A protein and the small-molecule ligand that binds it are described below.
Small molecule (SMILES): CC(C)CCC[C@@H](C)[C@H]1CC[C@H]2[C@@H]3CC=C4C[C@@H](OC(=O)CCC(=O)O)CC[C@]4(C)[C@H]3CC[C@]12C

Binding-site contacts:
Ligand atom CAD contacts residue GLN467 of chain 1.A at 4.0 Å.
Ligand atom CAN contacts residue PRO435 of chain 1.A at 4.0 Å (hydrophobic).
Ligand atom OAG contacts residue TYR468 of chain 1.A at 4.3 Å.
Ligand atom CAR contacts residue ILE596 of chain 1.A at 4.0 Å (hydrophobic).
Ligand atom CAU contacts residue LEU585 of chain 1.A at 4.4 Å (hydrophobic).
Ligand atom CAZ contacts residue ALA471 of chain 1.A at 4.2 Å (hydrophobic).
Ligand atom CAK contacts residue TYR468 of chain 1.A at 3.7 Å (hydrophobic).
Ligand atom CAV contacts residue ALA471 of chain 1.A at 3.7 Å (hydrophobic).
Ligand atom OAW contacts residue VAL593 of chain 1.A at 4.1 Å.
Ligand atom CAB contacts residue ALA464 of chain 1.A at 3.6 Å (hydrophobic).
Ligand atom CAY contacts residue ILE596 of chain 1.A at 3.7 Å (hydrophobic).
Ligand atom CAD contacts residue VAL589 of chain 1.A at 4.1 Å (hydrophobic).
Ligand atom CAM contacts residue ILE596 of chain 1.A at 3.8 Å (hydrophobic).
Ligand atom CAE contacts residue GLN467 of chain 1.A at 3.9 Å.
Ligand atom CAB contacts residue LEU463 of chain 1.A at 3.8 Å (hydrophobic).
Ligand atom CAB contacts residue ILE460 of chain 1.A at 3.8 Å (hydrophobic).
Ligand atom CAS contacts residue LEU431 of chain 1.A at 4.1 Å (hydrophobic).
Ligand atom CAU contacts residue LEU431 of chain 1.A at 4.1 Å (hydrophobic).
Ligand atom CAT contacts residue ALA592 of chain 1.A at 4.2 Å (hydrophobic).
Ligand atom CAZ contacts residue TYR468 of chain 1.A at 4.1 Å (hydrophobic).
Ligand atom CAV contacts residue TYR468 of chain 1.A at 4.0 Å (hydrophobic).
Ligand atom CAL contacts residue ALA475 of chain 1.A at 3.5 Å (hydrophobic).
Ligand atom CBA contacts residue ILE438 of chain 1.A at 3.9 Å (hydrophobic).
Ligand atom CAS contacts residue VAL589 of chain 1.A at 4.1 Å (hydrophobic).
Ligand atom CBC contacts residue ALA471 of chain 1.A at 4.4 Å (hydrophobic).
Ligand atom CAI contacts residue TYR468 of chain 1.A at 3.5 Å (hydrophobic).
Ligand atom OAF contacts residue TYR468 of chain 1.A at 4.4 Å.
Ligand atom CAO contacts residue LEU585 of chain 1.A at 4.0 Å (hydrophobic).
Ligand atom CAJ contacts residue ILE438 of chain 1.A at 4.3 Å (hydrophobic).
Ligand atom CAD contacts residue ALA471 of chain 1.A at 3.1 Å (hydrophobic).
Ligand atom CAC contacts residue ALA464 of chain 1.A at 3.3 Å (hydrophobic).
Ligand atom CAN contacts residue ILE438 of chain 1.A at 4.1 Å (hydrophobic).
Ligand atom CBC contacts residue ILE596 of chain 1.A at 3.9 Å (hydrophobic).
Ligand atom CBH contacts residue ALA471 of chain 1.A at 4.2 Å (hydrophobic).
Ligand atom CAJ contacts residue LEU585 of chain 1.A at 3.9 Å (hydrophobic).
Ligand atom OAW contacts residue ILE596 of chain 1.A at 3.2 Å.
Ligand atom CBB contacts residue PRO435 of chain 1.A at 4.3 Å (hydrophobic).
Ligand atom CAR contacts residue ALA592 of chain 1.A at 4.0 Å (hydrophobic).
Ligand atom CAR contacts residue VAL593 of chain 1.A at 4.3 Å (hydrophobic).
Ligand atom CAR contacts residue ALA471 of chain 1.A at 4.3 Å (hydrophobic).

Sequence of chain 1.A:
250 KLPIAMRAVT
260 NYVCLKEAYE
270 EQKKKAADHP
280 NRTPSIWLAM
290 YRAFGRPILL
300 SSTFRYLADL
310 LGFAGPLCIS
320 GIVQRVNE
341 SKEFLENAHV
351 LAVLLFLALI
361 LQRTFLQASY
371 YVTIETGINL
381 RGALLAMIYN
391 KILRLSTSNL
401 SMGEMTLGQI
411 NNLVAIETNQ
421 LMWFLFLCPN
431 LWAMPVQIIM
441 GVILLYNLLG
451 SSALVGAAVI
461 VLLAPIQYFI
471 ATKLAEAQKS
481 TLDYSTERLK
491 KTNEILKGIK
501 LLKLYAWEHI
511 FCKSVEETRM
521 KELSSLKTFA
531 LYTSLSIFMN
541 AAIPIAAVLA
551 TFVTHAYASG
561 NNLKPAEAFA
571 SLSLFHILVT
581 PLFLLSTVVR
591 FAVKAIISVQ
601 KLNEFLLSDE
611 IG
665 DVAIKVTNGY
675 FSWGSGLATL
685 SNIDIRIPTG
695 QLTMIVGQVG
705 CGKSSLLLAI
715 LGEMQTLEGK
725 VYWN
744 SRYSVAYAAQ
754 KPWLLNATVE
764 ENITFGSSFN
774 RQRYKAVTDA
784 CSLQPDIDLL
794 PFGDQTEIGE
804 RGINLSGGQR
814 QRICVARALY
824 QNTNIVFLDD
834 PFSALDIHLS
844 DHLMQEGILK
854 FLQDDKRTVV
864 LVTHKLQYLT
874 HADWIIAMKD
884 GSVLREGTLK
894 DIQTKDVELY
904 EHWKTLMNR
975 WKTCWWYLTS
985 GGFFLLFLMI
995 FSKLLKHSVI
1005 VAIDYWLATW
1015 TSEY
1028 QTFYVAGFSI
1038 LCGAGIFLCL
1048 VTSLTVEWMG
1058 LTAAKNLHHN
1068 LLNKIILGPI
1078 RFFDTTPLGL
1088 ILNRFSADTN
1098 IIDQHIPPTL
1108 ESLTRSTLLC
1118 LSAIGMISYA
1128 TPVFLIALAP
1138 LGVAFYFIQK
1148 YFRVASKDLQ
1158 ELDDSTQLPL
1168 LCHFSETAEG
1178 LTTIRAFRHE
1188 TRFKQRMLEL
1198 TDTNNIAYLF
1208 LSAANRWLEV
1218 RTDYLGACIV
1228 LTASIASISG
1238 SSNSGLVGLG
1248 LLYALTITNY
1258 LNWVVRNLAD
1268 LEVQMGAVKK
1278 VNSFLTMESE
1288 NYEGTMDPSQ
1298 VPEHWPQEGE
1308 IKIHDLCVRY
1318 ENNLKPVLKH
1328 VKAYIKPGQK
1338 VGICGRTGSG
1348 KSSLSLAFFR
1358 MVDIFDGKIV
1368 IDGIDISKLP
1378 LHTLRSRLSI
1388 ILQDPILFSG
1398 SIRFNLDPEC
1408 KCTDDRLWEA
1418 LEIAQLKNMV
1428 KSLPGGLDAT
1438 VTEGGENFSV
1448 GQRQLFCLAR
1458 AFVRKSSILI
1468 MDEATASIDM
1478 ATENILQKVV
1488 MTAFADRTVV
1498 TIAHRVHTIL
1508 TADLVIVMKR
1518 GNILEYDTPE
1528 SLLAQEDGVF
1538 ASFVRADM